Binding-site contacts:
Ligand atom ND1 contacts residue GLU894 of chain 7.R at 3.5 Å (salt-bridge).
Ligand atom ND1 contacts residue LEU348 of chain 7.R at 3.6 Å.
Ligand atom N contacts residue CYS621 of chain 7.R at 3.0 Å (h-bond).
Ligand atom CA contacts residue ASN617 of chain 7.R at 4.1 Å.
Ligand atom N contacts residue TYR619 of chain 7.R at 3.6 Å.
Ligand atom CD contacts residue CYS621 of chain 7.R at 3.5 Å (hydrophobic).
Ligand atom CD2 contacts residue ARG845 of chain 7.R at 4.0 Å.
Ligand atom CG contacts residue CYS621 of chain 7.R at 3.9 Å (hydrophobic).
Ligand atom CE1 contacts residue LEU348 of chain 7.R at 3.5 Å (hydrophobic).
Ligand atom CB contacts residue GLU894 of chain 7.R at 3.4 Å.
Ligand atom O contacts residue ARG649 of chain 7.R at 3.3 Å (salt-bridge).
Ligand atom CA contacts residue CYS621 of chain 7.R at 3.2 Å (hydrophobic).
Ligand atom CE1 contacts residue GLU894 of chain 7.R at 4.1 Å.
Ligand atom CD2 contacts residue GLU894 of chain 7.R at 3.7 Å.
Ligand atom C contacts residue ARG845 of chain 7.R at 4.1 Å.
Ligand atom O contacts residue ALA857 of chain 7.R at 3.7 Å.
Ligand atom N contacts residue ASP618 of chain 7.R at 3.4 Å (salt-bridge).
Ligand atom CB contacts residue LEU620 of chain 7.R at 3.8 Å (hydrophobic).
Ligand atom CA contacts residue TYR619 of chain 7.R at 4.2 Å (hydrophobic).
Ligand atom CG contacts residue ARG46 of chain 7.Q at 3.1 Å.
Ligand atom CB contacts residue ALA857 of chain 7.R at 4.2 Å (hydrophobic).
Ligand atom N contacts residue TYR619 of chain 7.R at 3.5 Å (h-bond).
Ligand atom N contacts residue ASN617 of chain 7.R at 2.9 Å (h-bond).
Ligand atom CD contacts residue ARG46 of chain 7.Q at 3.3 Å.
Ligand atom CB contacts residue CYS621 of chain 7.R at 3.5 Å (hydrophobic).
Ligand atom N contacts residue ARG649 of chain 7.R at 4.2 Å.
Ligand atom CD contacts residue ASN617 of chain 7.R at 3.1 Å.
Ligand atom CB contacts residue ARG649 of chain 7.R at 4.2 Å.
Ligand atom CG contacts residue ASN617 of chain 7.R at 3.7 Å.
Ligand atom NE2 contacts residue ARG845 of chain 7.R at 4.0 Å.
Ligand atom C contacts residue TYR619 of chain 7.R at 3.2 Å (hydrophobic).
Ligand atom C contacts residue ARG649 of chain 7.R at 3.9 Å.
Ligand atom NE2 contacts residue GLU894 of chain 7.R at 4.2 Å.
Ligand atom CG contacts residue GLU894 of chain 7.R at 3.2 Å.
Ligand atom CB contacts residue ARG649 of chain 7.R at 4.1 Å.
Ligand atom CA contacts residue TYR619 of chain 7.R at 4.1 Å (hydrophobic).
Ligand atom CB contacts residue TYR619 of chain 7.R at 3.7 Å (hydrophobic).
Ligand atom O contacts residue TYR619 of chain 7.R at 2.7 Å.
Ligand atom CB contacts residue TYR619 of chain 7.R at 4.0 Å (hydrophobic).
Ligand atom CB contacts residue PHE896 of chain 7.R at 4.0 Å (hydrophobic).

The small molecule below binds the protein below.
Small molecule (SMILES): NC(N)=NCCC[C@H](NC(=O)[C@@H]1CCCN1)C(=O)N[C@H](C=O)CC1=NC=NC1

Sequence of chain 7.Q:
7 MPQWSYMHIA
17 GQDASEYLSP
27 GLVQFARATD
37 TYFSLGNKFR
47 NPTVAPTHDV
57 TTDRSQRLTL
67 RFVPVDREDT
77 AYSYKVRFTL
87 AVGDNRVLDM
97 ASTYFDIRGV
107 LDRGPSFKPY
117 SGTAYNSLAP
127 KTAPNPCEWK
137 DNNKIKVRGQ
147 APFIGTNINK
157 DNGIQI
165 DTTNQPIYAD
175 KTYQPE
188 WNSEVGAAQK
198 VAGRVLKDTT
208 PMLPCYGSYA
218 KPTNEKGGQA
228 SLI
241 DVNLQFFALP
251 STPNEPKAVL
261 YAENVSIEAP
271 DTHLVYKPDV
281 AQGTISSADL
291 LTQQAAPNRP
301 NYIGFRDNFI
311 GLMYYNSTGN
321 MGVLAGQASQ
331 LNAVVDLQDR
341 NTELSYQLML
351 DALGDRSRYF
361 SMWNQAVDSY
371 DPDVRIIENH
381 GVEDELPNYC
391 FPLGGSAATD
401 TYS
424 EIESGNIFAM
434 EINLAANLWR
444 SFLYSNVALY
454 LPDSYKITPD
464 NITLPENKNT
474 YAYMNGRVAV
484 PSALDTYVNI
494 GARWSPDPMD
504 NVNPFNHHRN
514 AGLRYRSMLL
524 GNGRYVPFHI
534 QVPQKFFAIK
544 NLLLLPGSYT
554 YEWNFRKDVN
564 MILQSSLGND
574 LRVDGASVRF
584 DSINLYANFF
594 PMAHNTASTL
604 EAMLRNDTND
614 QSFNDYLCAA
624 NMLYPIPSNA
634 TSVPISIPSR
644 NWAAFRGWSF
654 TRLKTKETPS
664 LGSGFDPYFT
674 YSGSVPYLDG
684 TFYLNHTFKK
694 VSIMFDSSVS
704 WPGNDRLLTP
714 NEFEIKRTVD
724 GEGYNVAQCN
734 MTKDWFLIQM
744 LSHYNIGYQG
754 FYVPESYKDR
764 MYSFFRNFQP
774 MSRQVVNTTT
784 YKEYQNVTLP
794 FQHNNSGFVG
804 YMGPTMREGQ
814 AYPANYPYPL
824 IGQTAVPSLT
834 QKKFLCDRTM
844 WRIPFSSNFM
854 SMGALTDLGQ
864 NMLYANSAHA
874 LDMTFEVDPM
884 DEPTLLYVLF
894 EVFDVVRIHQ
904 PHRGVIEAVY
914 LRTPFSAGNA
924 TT

Sequence of chain 7.R:
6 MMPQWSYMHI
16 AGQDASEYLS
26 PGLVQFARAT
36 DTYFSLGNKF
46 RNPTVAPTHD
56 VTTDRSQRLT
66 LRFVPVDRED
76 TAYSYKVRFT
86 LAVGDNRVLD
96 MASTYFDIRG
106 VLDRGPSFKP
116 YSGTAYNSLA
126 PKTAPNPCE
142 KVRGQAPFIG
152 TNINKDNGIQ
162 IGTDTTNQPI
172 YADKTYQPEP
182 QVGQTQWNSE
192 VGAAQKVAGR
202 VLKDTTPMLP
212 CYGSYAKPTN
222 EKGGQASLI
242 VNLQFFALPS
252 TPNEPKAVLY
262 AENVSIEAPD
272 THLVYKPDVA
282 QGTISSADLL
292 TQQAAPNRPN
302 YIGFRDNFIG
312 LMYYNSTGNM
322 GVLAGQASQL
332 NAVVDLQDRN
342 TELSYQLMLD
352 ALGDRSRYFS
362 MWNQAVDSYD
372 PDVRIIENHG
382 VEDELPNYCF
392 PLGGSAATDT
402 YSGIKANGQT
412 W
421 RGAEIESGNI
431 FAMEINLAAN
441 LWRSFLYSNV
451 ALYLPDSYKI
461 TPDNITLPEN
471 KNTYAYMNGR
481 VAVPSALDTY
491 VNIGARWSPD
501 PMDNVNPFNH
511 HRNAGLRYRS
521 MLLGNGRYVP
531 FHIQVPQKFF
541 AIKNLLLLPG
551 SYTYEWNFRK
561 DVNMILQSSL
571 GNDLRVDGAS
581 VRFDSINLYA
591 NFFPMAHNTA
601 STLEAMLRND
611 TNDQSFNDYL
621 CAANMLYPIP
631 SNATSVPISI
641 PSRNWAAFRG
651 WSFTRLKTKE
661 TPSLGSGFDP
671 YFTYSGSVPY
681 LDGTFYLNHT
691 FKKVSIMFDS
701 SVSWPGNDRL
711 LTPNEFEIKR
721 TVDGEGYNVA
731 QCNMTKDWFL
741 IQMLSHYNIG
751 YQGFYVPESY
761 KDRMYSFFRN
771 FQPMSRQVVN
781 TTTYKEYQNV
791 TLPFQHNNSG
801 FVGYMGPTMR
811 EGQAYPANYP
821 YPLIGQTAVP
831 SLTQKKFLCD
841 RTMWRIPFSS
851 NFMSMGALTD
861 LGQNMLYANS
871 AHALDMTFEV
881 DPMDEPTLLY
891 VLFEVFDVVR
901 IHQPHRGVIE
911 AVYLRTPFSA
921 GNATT